Sequence of chain 14.E:
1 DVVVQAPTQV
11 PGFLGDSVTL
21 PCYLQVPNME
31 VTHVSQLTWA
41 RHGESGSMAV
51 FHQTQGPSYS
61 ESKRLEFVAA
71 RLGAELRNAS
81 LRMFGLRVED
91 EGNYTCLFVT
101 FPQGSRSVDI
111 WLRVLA

This small molecule binds to this protein.
Small molecule (SMILES): CC(=O)N[C@H]1[C@H](O[C@H]2[C@H](O)[C@@H](NC(C)=O)CO[C@@H]2CO)O[C@H](CO)[C@@H](O[C@@H]2O[C@H](CO)[C@@H](O)[C@H](O)[C@@H]2O)[C@@H]1O

Binding-site contacts:
Ligand atom O7 contacts residue TYR23 of chain 14.E at 4.2 Å.
Ligand atom C7 contacts residue TYR23 of chain 14.E at 4.0 Å (hydrophobic).
Ligand atom C5 contacts residue ASN78 of chain 14.E at 3.5 Å.
Ligand atom O6 contacts residue ALA69 of chain 14.E at 4.0 Å.
Ligand atom C3 contacts residue ASN78 of chain 14.E at 4.0 Å.
Ligand atom O5 contacts residue ALA69 of chain 14.E at 3.5 Å.
Ligand atom O5 contacts residue ASN78 of chain 14.E at 2.2 Å (h-bond).
Ligand atom C8 contacts residue TYR23 of chain 14.E at 3.3 Å (hydrophobic).
Ligand atom O6 contacts residue VAL68 of chain 14.E at 3.8 Å.
Ligand atom C1 contacts residue ALA69 of chain 14.E at 4.3 Å (hydrophobic).
Ligand atom C5 contacts residue VAL68 of chain 14.E at 4.4 Å (hydrophobic).
Ligand atom C6 contacts residue VAL68 of chain 14.E at 3.1 Å (hydrophobic).
Ligand atom C6 contacts residue ALA69 of chain 14.E at 4.1 Å (hydrophobic).
Ligand atom C1 contacts residue SER80 of chain 14.E at 3.8 Å.
Ligand atom C4 contacts residue ASN78 of chain 14.E at 4.2 Å.
Ligand atom C5 contacts residue ALA69 of chain 14.E at 4.4 Å (hydrophobic).
Ligand atom C7 contacts residue ASN78 of chain 14.E at 3.9 Å.
Ligand atom C5 contacts residue SER80 of chain 14.E at 4.0 Å.
Ligand atom O5 contacts residue SER80 of chain 14.E at 4.1 Å.
Ligand atom O7 contacts residue ASN78 of chain 14.E at 4.0 Å.
Ligand atom N2 contacts residue ASN78 of chain 14.E at 3.2 Å (h-bond).
Ligand atom C6 contacts residue ASN78 of chain 14.E at 4.5 Å.
Ligand atom C1 contacts residue ASN78 of chain 14.E at 1.4 Å.
Ligand atom C2 contacts residue ASN78 of chain 14.E at 2.7 Å.